Sequence of chain 1.A:
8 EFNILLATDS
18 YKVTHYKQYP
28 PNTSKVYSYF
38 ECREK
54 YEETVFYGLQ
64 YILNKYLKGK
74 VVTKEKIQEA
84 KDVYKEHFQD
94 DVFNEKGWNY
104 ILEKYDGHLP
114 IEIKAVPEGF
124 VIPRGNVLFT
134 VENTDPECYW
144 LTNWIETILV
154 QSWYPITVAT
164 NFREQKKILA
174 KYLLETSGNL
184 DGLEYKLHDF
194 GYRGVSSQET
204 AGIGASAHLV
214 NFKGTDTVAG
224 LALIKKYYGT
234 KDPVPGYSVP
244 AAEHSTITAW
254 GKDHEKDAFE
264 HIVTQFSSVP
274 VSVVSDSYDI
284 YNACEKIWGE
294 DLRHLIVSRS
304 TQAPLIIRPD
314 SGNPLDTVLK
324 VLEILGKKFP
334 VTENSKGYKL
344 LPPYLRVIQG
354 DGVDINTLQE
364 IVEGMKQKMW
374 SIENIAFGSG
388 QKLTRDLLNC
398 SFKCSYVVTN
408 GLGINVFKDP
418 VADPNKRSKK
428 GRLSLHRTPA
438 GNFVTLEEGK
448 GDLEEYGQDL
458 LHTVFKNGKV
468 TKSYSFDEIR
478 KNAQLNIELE

Binding-site contacts:
Ligand atom C14 contacts residue PHE193 of chain 1.B at 3.6 Å (hydrophobic).
Ligand atom C3 contacts residue ILE351 of chain 1.B at 3.8 Å (hydrophobic).
Ligand atom O22 contacts residue ALA379 of chain 1.B at 3.6 Å.
Ligand atom C12 contacts residue PHE193 of chain 1.B at 3.5 Å (hydrophobic).
Ligand atom C4 contacts residue VAL242 of chain 1.B at 3.5 Å (hydrophobic).
Ligand atom N18 contacts residue TYR18 of chain 1.A at 3.5 Å.
Ligand atom C12 contacts residue TYR18 of chain 1.A at 3.7 Å (hydrophobic).
Ligand atom C19 contacts residue PHE193 of chain 1.B at 3.7 Å (hydrophobic).
Ligand atom C17 contacts residue ASP16 of chain 1.A at 3.5 Å.
Ligand atom O21 contacts residue ILE309 of chain 1.B at 3.7 Å.
Ligand atom C11 contacts residue PHE193 of chain 1.B at 3.6 Å (hydrophobic).
Ligand atom C26 contacts residue VAL242 of chain 1.B at 3.5 Å (hydrophobic).
Ligand atom C9 contacts residue TYR18 of chain 1.A at 3.7 Å (hydrophobic).
Ligand atom C12 contacts residue ARG311 of chain 1.B at 3.5 Å.
Ligand atom F29 contacts residue PRO273 of chain 1.B at 3.6 Å.
Ligand atom N18 contacts residue PHE193 of chain 1.B at 3.7 Å.
Ligand atom C7 contacts residue VAL242 of chain 1.B at 3.4 Å (hydrophobic).
Ligand atom C5 contacts residue SER275 of chain 1.B at 3.7 Å.
Ligand atom C13 contacts residue ARG311 of chain 1.B at 3.4 Å.
Ligand atom C16 contacts residue ARG196 of chain 1.B at 3.1 Å.
Ligand atom N15 contacts residue TYR18 of chain 1.A at 3.6 Å.
Ligand atom C14 contacts residue TYR18 of chain 1.A at 3.5 Å (hydrophobic).
Ligand atom C2 contacts residue HIS191 of chain 1.B at 3.1 Å.
Ligand atom C5 contacts residue VAL242 of chain 1.B at 3.3 Å (hydrophobic).
Ligand atom C16 contacts residue PHE193 of chain 1.B at 3.4 Å (hydrophobic).
Ligand atom C11 contacts residue TYR18 of chain 1.A at 3.6 Å (hydrophobic).
Ligand atom C17 contacts residue TYR18 of chain 1.A at 3.6 Å (hydrophobic).
Ligand atom C19 contacts residue TYR18 of chain 1.A at 3.6 Å (hydrophobic).
Ligand atom C13 contacts residue PHE193 of chain 1.B at 3.5 Å (hydrophobic).
Ligand atom O22 contacts residue TYR188 of chain 1.B at 3.6 Å (h-bond).
Ligand atom C7 contacts residue ALA244 of chain 1.B at 3.6 Å (hydrophobic).
Ligand atom O10 contacts residue ALA244 of chain 1.B at 3.2 Å.
Ligand atom F30 contacts residue TYR188 of chain 1.B at 3.5 Å.
Ligand atom C7 contacts residue SER241 of chain 1.B at 3.7 Å.
Ligand atom N8 contacts residue ASP219 of chain 1.B at 3.2 Å (salt-bridge).
Ligand atom C19 contacts residue ASP219 of chain 1.B at 3.1 Å.
Ligand atom N8 contacts residue TYR18 of chain 1.A at 3.7 Å.
Ligand atom N15 contacts residue ARG196 of chain 1.B at 3.5 Å (salt-bridge).
Ligand atom O22 contacts residue ILE351 of chain 1.B at 3.6 Å.
Ligand atom C1 contacts residue HIS191 of chain 1.B at 3.3 Å.

A protein and the small-molecule ligand that binds it are described below.
Small molecule (SMILES): O=C(NCc1ccc(S(=O)(=O)c2cc(F)cc(F)c2)cc1)c1ccc2nccn2c1

Sequence of chain 1.B:
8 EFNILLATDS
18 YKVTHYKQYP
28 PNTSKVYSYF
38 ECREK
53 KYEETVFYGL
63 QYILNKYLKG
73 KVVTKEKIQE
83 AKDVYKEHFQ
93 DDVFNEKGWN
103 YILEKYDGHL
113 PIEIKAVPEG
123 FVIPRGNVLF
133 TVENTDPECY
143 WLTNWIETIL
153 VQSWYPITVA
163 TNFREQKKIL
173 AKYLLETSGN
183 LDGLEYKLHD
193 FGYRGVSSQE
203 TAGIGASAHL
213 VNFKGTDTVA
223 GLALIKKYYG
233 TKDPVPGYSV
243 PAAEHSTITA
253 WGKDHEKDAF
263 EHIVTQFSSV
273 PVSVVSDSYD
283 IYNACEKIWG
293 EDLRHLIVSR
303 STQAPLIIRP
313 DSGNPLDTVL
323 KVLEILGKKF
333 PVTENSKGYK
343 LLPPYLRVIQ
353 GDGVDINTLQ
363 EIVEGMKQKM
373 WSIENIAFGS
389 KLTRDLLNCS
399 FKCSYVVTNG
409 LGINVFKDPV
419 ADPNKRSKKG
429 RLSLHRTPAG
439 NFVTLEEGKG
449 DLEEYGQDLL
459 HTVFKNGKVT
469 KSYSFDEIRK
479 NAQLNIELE